The protein below binds the small molecule below.
Small molecule (SMILES): O=C(O)COP(=O)(O)O

Sequence of chain 1.C:
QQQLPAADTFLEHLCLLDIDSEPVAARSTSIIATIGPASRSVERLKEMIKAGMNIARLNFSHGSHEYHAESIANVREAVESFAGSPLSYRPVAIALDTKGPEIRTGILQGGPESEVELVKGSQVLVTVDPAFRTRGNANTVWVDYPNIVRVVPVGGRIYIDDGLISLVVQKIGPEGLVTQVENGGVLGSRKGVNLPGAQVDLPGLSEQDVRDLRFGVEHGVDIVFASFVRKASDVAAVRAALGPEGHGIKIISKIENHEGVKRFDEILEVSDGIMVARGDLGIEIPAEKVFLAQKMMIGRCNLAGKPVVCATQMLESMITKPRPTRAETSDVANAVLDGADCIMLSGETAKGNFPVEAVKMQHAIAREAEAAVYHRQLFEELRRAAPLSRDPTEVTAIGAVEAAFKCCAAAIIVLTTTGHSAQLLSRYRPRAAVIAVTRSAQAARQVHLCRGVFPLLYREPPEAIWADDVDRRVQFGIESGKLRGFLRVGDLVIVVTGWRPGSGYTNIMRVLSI

Binding-site contacts:
Ligand atom O1P contacts residue ALA290 of chain 1.C at 3.4 Å.
Ligand atom C1 contacts residue THR325 of chain 1.C at 3.4 Å.
Ligand atom P contacts residue MN1 of chain 1.P at 1.3 Å.
Ligand atom P contacts residue GLU269 of chain 1.C at 2.9 Å.
Ligand atom O1P contacts residue ASP293 of chain 1.C at 3.1 Å (salt-bridge).
Ligand atom O2 contacts residue ASP293 of chain 1.C at 4.1 Å.
Ligand atom O2P contacts residue LYS267 of chain 1.C at 3.1 Å (salt-bridge).
Ligand atom O1 contacts residue GLU269 of chain 1.C at 3.1 Å (salt-bridge).
Ligand atom O3P contacts residue ARG70 of chain 1.C at 4.0 Å.
Ligand atom O2 contacts residue THR325 of chain 1.C at 2.4 Å (h-bond).
Ligand atom O1P contacts residue LYS267 of chain 1.C at 3.5 Å.
Ligand atom O2P contacts residue GLU269 of chain 1.C at 3.0 Å (salt-bridge).
Ligand atom C2 contacts residue MN1 of chain 1.P at 3.0 Å.
Ligand atom O2P contacts residue PHE241 of chain 1.C at 3.7 Å.
Ligand atom O4P contacts residue MN1 of chain 1.P at 1.4 Å.
Ligand atom O4P contacts residue GLU269 of chain 1.C at 3.1 Å (salt-bridge).
Ligand atom O2P contacts residue ASP293 of chain 1.C at 3.5 Å (salt-bridge).
Ligand atom P contacts residue ASP293 of chain 1.C at 2.9 Å.
Ligand atom O1P contacts residue GLU269 of chain 1.C at 2.4 Å (salt-bridge).
Ligand atom P contacts residue LYS267 of chain 1.C at 3.6 Å.
Ligand atom O3P contacts residue MN1 of chain 1.P at 2.7 Å.
Ligand atom C2 contacts residue ALA290 of chain 1.C at 3.4 Å (hydrophobic).
Ligand atom O2P contacts residue SER240 of chain 1.C at 3.5 Å (h-bond).
Ligand atom C1 contacts residue ASP293 of chain 1.C at 3.6 Å.
Ligand atom C1 contacts residue ALA290 of chain 1.C at 3.7 Å (hydrophobic).
Ligand atom O1 contacts residue MN1 of chain 1.P at 2.9 Å.
Ligand atom C1 contacts residue GLU269 of chain 1.C at 3.9 Å.
Ligand atom O1 contacts residue GLY292 of chain 1.C at 3.2 Å.
Ligand atom O1 contacts residue ASP293 of chain 1.C at 2.4 Å (salt-bridge).
Ligand atom C1 contacts residue MN1 of chain 1.P at 3.3 Å.
Ligand atom O1 contacts residue ALA290 of chain 1.C at 3.5 Å (h-bond).
Ligand atom O1P contacts residue MN1 of chain 1.P at 1.8 Å.
Ligand atom O2 contacts residue GLY292 of chain 1.C at 3.2 Å (h-bond).
Ligand atom C2 contacts residue GLU269 of chain 1.C at 3.6 Å.
Ligand atom C2 contacts residue THR325 of chain 1.C at 3.9 Å.
Ligand atom O3P contacts residue LYS267 of chain 1.C at 3.5 Å (salt-bridge).
Ligand atom O4P contacts residue ASP293 of chain 1.C at 1.9 Å (salt-bridge).
Ligand atom O2P contacts residue MN1 of chain 1.P at 1.9 Å.
Ligand atom C1 contacts residue GLY292 of chain 1.C at 3.5 Å.
Ligand atom O2P contacts residue K1 of chain 1.O at 3.9 Å.